A protein and the small-molecule ligand that binds it are described below.
Small molecule (SMILES): O=c1ccn([C@@H]2O[C@H](CO[P](=O)(O)O[C@H]3[C@@H](O)[C@H](n4ccc(=O)[nH]c4=O)O[C@@H]3COP(=O)=O)[C@@H](O)[C@H]2O)c(=O)[nH]1

Sequence of chain 1.A:
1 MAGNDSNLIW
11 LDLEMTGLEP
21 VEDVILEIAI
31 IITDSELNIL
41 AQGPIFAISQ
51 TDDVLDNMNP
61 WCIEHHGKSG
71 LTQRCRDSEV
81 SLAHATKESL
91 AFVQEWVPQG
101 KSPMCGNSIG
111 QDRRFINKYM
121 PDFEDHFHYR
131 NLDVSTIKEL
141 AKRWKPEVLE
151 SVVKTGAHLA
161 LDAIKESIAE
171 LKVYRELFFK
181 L

Binding-site contacts:
Ligand atom O2' contacts residue GLN111 of chain 1.A at 3.5 Å.
Ligand atom O2 contacts residue LEU18 of chain 1.A at 3.5 Å.
Ligand atom C6 contacts residue TRP61 of chain 1.A at 3.7 Å (hydrophobic).
Ligand atom OP1 contacts residue SER135 of chain 1.A at 2.7 Å (h-bond).
Ligand atom OP2 contacts residue TYR129 of chain 1.B at 2.3 Å (h-bond).
Ligand atom C2 contacts residue TYR129 of chain 1.B at 3.6 Å (hydrophobic).
Ligand atom O2' contacts residue CYS62 of chain 1.A at 3.5 Å (h-bond).
Ligand atom OP1 contacts residue SER108 of chain 1.A at 2.8 Å (h-bond).
Ligand atom O3' contacts residue MET15 of chain 1.A at 3.2 Å (h-bond).
Ligand atom O3' contacts residue GLU14 of chain 1.A at 2.7 Å (salt-bridge).
Ligand atom O4 contacts residue LEU18 of chain 1.A at 3.7 Å.
Ligand atom OP1 contacts residue GLU14 of chain 1.A at 3.4 Å (salt-bridge).
Ligand atom C3' contacts residue GLU14 of chain 1.A at 3.5 Å.
Ligand atom C2' contacts residue TRP61 of chain 1.A at 3.7 Å (hydrophobic).
Ligand atom C2 contacts residue TRP61 of chain 1.A at 3.6 Å (hydrophobic).
Ligand atom P contacts residue TYR129 of chain 1.B at 3.4 Å.
Ligand atom OP1 contacts residue ASP12 of chain 1.A at 3.3 Å (salt-bridge).
Ligand atom O2' contacts residue MET15 of chain 1.A at 3.0 Å (h-bond).
Ligand atom P contacts residue ARG130 of chain 1.B at 3.4 Å.
Ligand atom C4 contacts residue TRP61 of chain 1.A at 3.2 Å (hydrophobic).
Ligand atom N3 contacts residue TRP61 of chain 1.A at 3.3 Å.
Ligand atom O4 contacts residue TRP61 of chain 1.A at 2.9 Å (h-bond).
Ligand atom OP1 contacts residue ARG130 of chain 1.B at 2.8 Å (salt-bridge).
Ligand atom OP2 contacts residue ARG130 of chain 1.B at 2.7 Å (salt-bridge).
Ligand atom N1 contacts residue LEU18 of chain 1.A at 3.6 Å.
Ligand atom P contacts residue SER135 of chain 1.A at 3.6 Å.
Ligand atom C3' contacts residue TRP61 of chain 1.A at 3.6 Å (hydrophobic).
Ligand atom C2 contacts residue LEU18 of chain 1.A at 3.5 Å (hydrophobic).
Ligand atom O4' contacts residue TYR129 of chain 1.B at 3.2 Å.
Ligand atom C1' contacts residue LEU18 of chain 1.A at 3.6 Å (hydrophobic).
Ligand atom O5' contacts residue GLU14 of chain 1.A at 3.5 Å (salt-bridge).
Ligand atom N3 contacts residue LEU18 of chain 1.A at 3.6 Å.
Ligand atom O3' contacts residue HIS66 of chain 1.A at 2.9 Å (h-bond).
Ligand atom O2 contacts residue ASN59 of chain 1.A at 2.9 Å (h-bond).
Ligand atom O5' contacts residue SER108 of chain 1.A at 3.5 Å (h-bond).
Ligand atom C5 contacts residue TRP61 of chain 1.A at 3.4 Å (hydrophobic).
Ligand atom N3 contacts residue TYR129 of chain 1.B at 3.6 Å.
Ligand atom C2' contacts residue CYS62 of chain 1.A at 3.6 Å (hydrophobic).
Ligand atom C5' contacts residue GLU14 of chain 1.A at 3.5 Å.
Ligand atom O2' contacts residue GLY17 of chain 1.A at 3.0 Å (h-bond).

Sequence of chain 1.B:
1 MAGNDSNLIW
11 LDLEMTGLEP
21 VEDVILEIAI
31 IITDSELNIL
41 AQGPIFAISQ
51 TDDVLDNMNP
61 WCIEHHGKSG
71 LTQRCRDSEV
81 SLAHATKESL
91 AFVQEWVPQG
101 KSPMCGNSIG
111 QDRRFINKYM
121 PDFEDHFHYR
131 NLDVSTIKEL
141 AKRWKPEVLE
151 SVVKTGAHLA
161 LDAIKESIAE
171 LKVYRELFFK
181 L